Sequence of chain 1.A:
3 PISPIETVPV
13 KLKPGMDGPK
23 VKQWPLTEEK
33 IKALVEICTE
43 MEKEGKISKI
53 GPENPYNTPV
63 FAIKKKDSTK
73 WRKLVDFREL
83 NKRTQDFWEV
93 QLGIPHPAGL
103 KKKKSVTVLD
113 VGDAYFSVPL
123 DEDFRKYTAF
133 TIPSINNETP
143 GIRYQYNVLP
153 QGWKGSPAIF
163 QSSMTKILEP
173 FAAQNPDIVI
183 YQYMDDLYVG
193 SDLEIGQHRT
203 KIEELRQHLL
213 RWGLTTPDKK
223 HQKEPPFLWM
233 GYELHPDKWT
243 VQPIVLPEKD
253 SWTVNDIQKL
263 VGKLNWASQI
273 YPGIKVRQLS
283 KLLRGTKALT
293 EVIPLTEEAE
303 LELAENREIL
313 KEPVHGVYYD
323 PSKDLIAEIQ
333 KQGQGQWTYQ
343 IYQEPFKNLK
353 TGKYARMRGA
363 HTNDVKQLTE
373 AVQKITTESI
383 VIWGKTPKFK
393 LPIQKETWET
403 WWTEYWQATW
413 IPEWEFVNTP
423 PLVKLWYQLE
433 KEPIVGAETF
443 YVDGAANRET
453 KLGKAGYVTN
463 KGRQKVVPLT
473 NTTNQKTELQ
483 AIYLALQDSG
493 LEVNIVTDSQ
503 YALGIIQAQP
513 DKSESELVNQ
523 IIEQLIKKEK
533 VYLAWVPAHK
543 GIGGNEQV

A small-molecule ligand and the protein it binds are described below.
Small molecule (SMILES): N#C/C=C/c1cc(Cl)cc(Oc2ccc(Cl)cc2OCCn2ccc(=O)[nH]c2=O)c1

Binding-site contacts:
Ligand atom C03 contacts residue TYR190 of chain 1.A at 3.7 Å (hydrophobic).
Ligand atom C00 contacts residue LYS103 of chain 1.A at 3.6 Å.
Ligand atom N0W contacts residue LYS105 of chain 1.A at 3.3 Å (salt-bridge).
Ligand atom C0H contacts residue TYR190 of chain 1.A at 3.7 Å (hydrophobic).
Ligand atom C0P contacts residue TYR320 of chain 1.A at 3.3 Å (hydrophobic).
Ligand atom N0S contacts residue VAL108 of chain 1.A at 3.7 Å.
Ligand atom N0W contacts residue LYS104 of chain 1.A at 3.3 Å (salt-bridge).
Ligand atom C15 contacts residue TYR190 of chain 1.A at 3.7 Å (hydrophobic).
Ligand atom C0V contacts residue PRO238 of chain 1.A at 3.6 Å (hydrophobic).
Ligand atom C15 contacts residue VAL110 of chain 1.A at 3.4 Å (hydrophobic).
Ligand atom C0Y contacts residue VAL108 of chain 1.A at 3.7 Å (hydrophobic).
Ligand atom C17 contacts residue TYR190 of chain 1.A at 3.6 Å (hydrophobic).
Ligand atom C17 contacts residue VAL110 of chain 1.A at 3.5 Å (hydrophobic).
Ligand atom C0Y contacts residue PRO238 of chain 1.A at 3.6 Å (hydrophobic).
Ligand atom CL7 contacts residue TYR183 of chain 1.A at 3.6 Å.
Ligand atom C0V contacts residue VAL108 of chain 1.A at 3.7 Å (hydrophobic).
Ligand atom N19 contacts residue LYS225 of chain 1.A at 3.6 Å.
Ligand atom C0C contacts residue TYR190 of chain 1.A at 3.7 Å (hydrophobic).
Ligand atom N0W contacts residue PRO238 of chain 1.A at 3.4 Å (h-bond).
Ligand atom C0E contacts residue TYR190 of chain 1.A at 3.7 Å (hydrophobic).
Ligand atom C0Z contacts residue VAL108 of chain 1.A at 3.7 Å (hydrophobic).
Ligand atom CL7 contacts residue LYS105 of chain 1.A at 3.7 Å.
Ligand atom CL0 contacts residue PRO97 of chain 1.A at 3.4 Å.
Ligand atom C0M contacts residue TRP231 of chain 1.A at 3.5 Å (hydrophobic).
Ligand atom CL0 contacts residue LEU102 of chain 1.A at 3.6 Å.
Ligand atom C0M contacts residue TYR190 of chain 1.A at 3.6 Å (hydrophobic).
Ligand atom C02 contacts residue TYR183 of chain 1.A at 3.5 Å (hydrophobic).
Ligand atom O12 contacts residue LYS104 of chain 1.A at 3.5 Å (salt-bridge).
Ligand atom N0W contacts residue VAL108 of chain 1.A at 3.6 Å.
Ligand atom O10 contacts residue LYS104 of chain 1.A at 3.4 Å.
Ligand atom C17 contacts residue TRP231 of chain 1.A at 3.7 Å (hydrophobic).
Ligand atom C0X contacts residue PRO238 of chain 1.A at 3.4 Å (hydrophobic).
Ligand atom C0F contacts residue TYR190 of chain 1.A at 3.3 Å (hydrophobic).
Ligand atom O0A contacts residue VAL108 of chain 1.A at 3.2 Å.
Ligand atom C0X contacts residue VAL108 of chain 1.A at 3.7 Å (hydrophobic).
Ligand atom O12 contacts residue PRO238 of chain 1.A at 3.5 Å.
Ligand atom O10 contacts residue LYS105 of chain 1.A at 3.2 Å (salt-bridge).
Ligand atom C0G contacts residue TYR190 of chain 1.A at 3.5 Å (hydrophobic).
Ligand atom CL7 contacts residue VAL181 of chain 1.A at 3.3 Å.
Ligand atom C01 contacts residue TYR183 of chain 1.A at 3.6 Å (hydrophobic).